Binding-site contacts:
Ligand atom C7 contacts residue GLY339 of chain 1.C at 4.4 Å.
Ligand atom O5 contacts residue ASN343 of chain 1.C at 2.3 Å (h-bond).
Ligand atom C3 contacts residue ASN343 of chain 1.C at 3.8 Å.
Ligand atom C4 contacts residue ASN343 of chain 1.C at 4.2 Å.
Ligand atom C2 contacts residue ASN343 of chain 1.C at 2.5 Å.
Ligand atom N2 contacts residue ASN343 of chain 1.C at 2.9 Å (h-bond).
Ligand atom C8 contacts residue PHE338 of chain 1.C at 4.3 Å (hydrophobic).
Ligand atom C8 contacts residue PHE342 of chain 1.C at 3.9 Å (hydrophobic).
Ligand atom O7 contacts residue GLY339 of chain 1.C at 4.3 Å.
Ligand atom O7 contacts residue ASN343 of chain 1.C at 4.4 Å.
Ligand atom C1 contacts residue ASN343 of chain 1.C at 1.4 Å.
Ligand atom C7 contacts residue ASN343 of chain 1.C at 3.9 Å.
Ligand atom C5 contacts residue ASN343 of chain 1.C at 3.6 Å.

This small molecule binds to this protein.
Small molecule (SMILES): CC(=O)N[C@H]1[C@H](O[C@H]2[C@H](O)[C@@H](NC(C)=O)CO[C@@H]2CO)O[C@H](CO)[C@@H](O)[C@@H]1O

Sequence of chain 1.C:
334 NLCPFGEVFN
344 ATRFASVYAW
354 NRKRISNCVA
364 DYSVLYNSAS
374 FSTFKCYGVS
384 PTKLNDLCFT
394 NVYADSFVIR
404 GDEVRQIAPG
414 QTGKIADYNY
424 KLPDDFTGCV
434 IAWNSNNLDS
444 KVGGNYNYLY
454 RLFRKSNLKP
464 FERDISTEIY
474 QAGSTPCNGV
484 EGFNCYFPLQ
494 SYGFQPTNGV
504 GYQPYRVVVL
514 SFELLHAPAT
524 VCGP